Sequence of chain 2.A:
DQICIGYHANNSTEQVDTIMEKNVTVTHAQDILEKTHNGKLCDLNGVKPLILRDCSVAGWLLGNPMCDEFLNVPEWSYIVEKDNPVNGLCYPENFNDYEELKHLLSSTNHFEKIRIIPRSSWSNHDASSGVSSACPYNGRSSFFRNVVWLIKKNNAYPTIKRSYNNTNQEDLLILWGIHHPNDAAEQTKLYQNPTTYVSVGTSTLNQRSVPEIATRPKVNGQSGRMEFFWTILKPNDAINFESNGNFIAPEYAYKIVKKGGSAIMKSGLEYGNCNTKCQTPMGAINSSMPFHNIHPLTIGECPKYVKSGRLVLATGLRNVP

The small molecule below binds the protein below.
Small molecule (SMILES): CC(=O)N[C@H]1[C@H](O[C@H]2[C@H](O)[C@@H](NC(C)=O)CO[C@@H]2CO)O[C@H](CO)[C@@H](O)[C@@H]1O

Sequence of chain 3.A:
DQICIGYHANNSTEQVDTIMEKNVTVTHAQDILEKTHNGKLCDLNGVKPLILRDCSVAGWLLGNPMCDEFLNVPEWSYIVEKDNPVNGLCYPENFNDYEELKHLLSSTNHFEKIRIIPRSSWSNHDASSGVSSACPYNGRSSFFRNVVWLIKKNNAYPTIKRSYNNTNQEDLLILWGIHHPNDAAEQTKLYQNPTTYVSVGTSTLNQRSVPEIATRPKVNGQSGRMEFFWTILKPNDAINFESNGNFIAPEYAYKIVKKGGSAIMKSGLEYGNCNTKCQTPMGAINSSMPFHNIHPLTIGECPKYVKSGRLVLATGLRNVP

Binding-site contacts:
Ligand atom C8 contacts residue ALA238 of chain 3.A at 3.6 Å (hydrophobic).
Ligand atom C8 contacts residue PRO217 of chain 2.A at 4.0 Å (hydrophobic).
Ligand atom N2 contacts residue ASN165 of chain 3.A at 2.9 Å (h-bond).
Ligand atom C8 contacts residue ASP237 of chain 3.A at 3.7 Å.
Ligand atom C7 contacts residue ASN236 of chain 3.A at 3.5 Å.
Ligand atom C7 contacts residue ASN165 of chain 3.A at 3.7 Å.
Ligand atom N2 contacts residue ALA238 of chain 3.A at 4.3 Å.
Ligand atom C5 contacts residue ASN236 of chain 3.A at 3.5 Å.
Ligand atom C3 contacts residue ASN236 of chain 3.A at 3.8 Å.
Ligand atom C8 contacts residue ASN236 of chain 3.A at 2.9 Å.
Ligand atom C4 contacts residue ASN165 of chain 3.A at 4.3 Å.
Ligand atom O7 contacts residue ALA238 of chain 3.A at 3.9 Å.
Ligand atom C4 contacts residue ASN236 of chain 3.A at 4.1 Å.
Ligand atom C1 contacts residue ASN165 of chain 3.A at 1.4 Å.
Ligand atom O5 contacts residue ASN236 of chain 3.A at 4.3 Å.
Ligand atom C1 contacts residue ASN236 of chain 3.A at 3.5 Å.
Ligand atom N2 contacts residue ASP237 of chain 3.A at 4.3 Å.
Ligand atom C5 contacts residue ASN165 of chain 3.A at 3.7 Å.
Ligand atom N2 contacts residue ASN236 of chain 3.A at 2.6 Å (h-bond).
Ligand atom C7 contacts residue ALA238 of chain 3.A at 3.9 Å (hydrophobic).
Ligand atom C2 contacts residue ASN236 of chain 3.A at 3.5 Å.
Ligand atom C7 contacts residue ASP237 of chain 3.A at 4.4 Å.
Ligand atom C2 contacts residue ASN165 of chain 3.A at 2.4 Å.
Ligand atom O4 contacts residue ASN236 of chain 3.A at 3.9 Å.
Ligand atom C6 contacts residue ASN236 of chain 3.A at 4.3 Å.
Ligand atom O7 contacts residue ASN165 of chain 3.A at 3.9 Å.
Ligand atom O7 contacts residue ASN236 of chain 3.A at 4.0 Å.
Ligand atom O5 contacts residue ASN165 of chain 3.A at 2.4 Å (h-bond).
Ligand atom C3 contacts residue ASN165 of chain 3.A at 3.8 Å.